Sequence of chain 4.A:
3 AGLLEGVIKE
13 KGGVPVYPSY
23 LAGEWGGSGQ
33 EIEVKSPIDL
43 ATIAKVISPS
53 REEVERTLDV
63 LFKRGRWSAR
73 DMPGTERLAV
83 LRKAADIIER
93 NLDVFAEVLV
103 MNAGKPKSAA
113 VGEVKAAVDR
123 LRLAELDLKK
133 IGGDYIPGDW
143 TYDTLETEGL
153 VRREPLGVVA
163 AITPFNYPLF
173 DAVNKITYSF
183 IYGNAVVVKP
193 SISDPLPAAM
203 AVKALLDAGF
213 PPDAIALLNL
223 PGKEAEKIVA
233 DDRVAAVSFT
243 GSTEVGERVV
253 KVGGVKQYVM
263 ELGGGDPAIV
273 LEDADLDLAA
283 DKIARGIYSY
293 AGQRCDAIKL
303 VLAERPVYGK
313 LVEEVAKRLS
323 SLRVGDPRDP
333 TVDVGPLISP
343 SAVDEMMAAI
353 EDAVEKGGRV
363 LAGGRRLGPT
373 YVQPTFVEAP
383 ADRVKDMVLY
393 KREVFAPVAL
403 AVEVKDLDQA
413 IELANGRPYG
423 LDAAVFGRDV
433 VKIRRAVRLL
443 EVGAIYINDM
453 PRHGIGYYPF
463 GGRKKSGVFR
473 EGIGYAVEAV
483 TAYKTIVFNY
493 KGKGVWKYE

Sequence of chain 1.A:
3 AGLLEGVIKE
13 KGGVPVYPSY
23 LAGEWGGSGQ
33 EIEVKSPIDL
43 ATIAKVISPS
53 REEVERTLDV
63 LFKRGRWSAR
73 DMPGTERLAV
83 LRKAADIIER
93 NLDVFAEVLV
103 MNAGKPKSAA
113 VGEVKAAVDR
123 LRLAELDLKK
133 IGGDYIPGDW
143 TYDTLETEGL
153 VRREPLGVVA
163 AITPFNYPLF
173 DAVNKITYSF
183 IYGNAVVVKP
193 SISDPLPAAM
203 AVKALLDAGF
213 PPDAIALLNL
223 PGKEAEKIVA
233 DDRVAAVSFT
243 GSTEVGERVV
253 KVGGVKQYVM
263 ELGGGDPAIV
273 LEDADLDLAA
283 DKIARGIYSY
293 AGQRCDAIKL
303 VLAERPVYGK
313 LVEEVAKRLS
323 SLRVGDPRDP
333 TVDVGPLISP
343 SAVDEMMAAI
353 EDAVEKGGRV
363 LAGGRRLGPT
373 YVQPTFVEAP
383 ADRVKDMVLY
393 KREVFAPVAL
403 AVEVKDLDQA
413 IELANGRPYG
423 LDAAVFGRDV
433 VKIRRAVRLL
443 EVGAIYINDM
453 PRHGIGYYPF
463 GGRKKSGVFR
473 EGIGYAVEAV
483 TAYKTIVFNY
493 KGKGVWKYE

The protein below binds the small molecule below.
Small molecule (SMILES): O=P(O)(O)O[C@H]1O[C@H](CO)[C@@H](O)[C@H](O)[C@H]1O

Binding-site contacts:
Ligand atom O2P contacts residue GLU156 of chain 2.A at 3.4 Å.
Ligand atom O5 contacts residue ARG155 of chain 2.A at 3.4 Å (salt-bridge).
Ligand atom P contacts residue ARG154 of chain 2.A at 3.6 Å.
Ligand atom C2 contacts residue TYR184 of chain 2.A at 3.9 Å (hydrophobic).
Ligand atom O1P contacts residue TRP498 of chain 4.A at 3.1 Å (h-bond).
Ligand atom O3 contacts residue ARG79 of chain 2.A at 2.8 Å (salt-bridge).
Ligand atom O3P contacts residue ARG72 of chain 2.A at 3.2 Å (salt-bridge).
Ligand atom C6 contacts residue PRO139 of chain 4.A at 3.9 Å (hydrophobic).
Ligand atom O2 contacts residue ARG79 of chain 2.A at 2.8 Å (salt-bridge).
Ligand atom O1P contacts residue ARG440 of chain 1.A at 4.1 Å.
Ligand atom O1P contacts residue ARG154 of chain 2.A at 2.8 Å (salt-bridge).
Ligand atom C2 contacts residue ARG79 of chain 2.A at 3.8 Å.
Ligand atom C4 contacts residue ILE133 of chain 2.A at 3.8 Å (hydrophobic).
Ligand atom O2P contacts residue ARG154 of chain 2.A at 3.6 Å.
Ligand atom P contacts residue ARG72 of chain 2.A at 3.7 Å.
Ligand atom C4 contacts residue TRP142 of chain 4.A at 4.0 Å (hydrophobic).
Ligand atom O3 contacts residue ASP141 of chain 4.A at 2.5 Å (salt-bridge).
Ligand atom C1 contacts residue PRO157 of chain 2.A at 3.7 Å (hydrophobic).
Ligand atom C5 contacts residue PRO139 of chain 4.A at 4.0 Å (hydrophobic).
Ligand atom O4 contacts residue ILE133 of chain 2.A at 3.8 Å.
Ligand atom C5 contacts residue ARG154 of chain 2.A at 4.0 Å.
Ligand atom O6 contacts residue ARG155 of chain 2.A at 2.8 Å (salt-bridge).
Ligand atom C6 contacts residue ARG155 of chain 2.A at 3.5 Å.
Ligand atom O4 contacts residue TRP142 of chain 4.A at 2.8 Å (h-bond).
Ligand atom O6 contacts residue ARG154 of chain 2.A at 3.2 Å.
Ligand atom P contacts residue ARG440 of chain 1.A at 3.8 Å.
Ligand atom P contacts residue TRP498 of chain 4.A at 3.9 Å.
Ligand atom O2P contacts residue ARG72 of chain 2.A at 2.4 Å (salt-bridge).
Ligand atom O1 contacts residue ARG72 of chain 2.A at 4.0 Å.
Ligand atom C3 contacts residue ARG79 of chain 2.A at 4.0 Å.
Ligand atom O5 contacts residue ARG154 of chain 2.A at 3.5 Å (salt-bridge).
Ligand atom C6 contacts residue ARG154 of chain 2.A at 4.1 Å.
Ligand atom O3 contacts residue TRP142 of chain 4.A at 3.6 Å.
Ligand atom O4 contacts residue ASP141 of chain 4.A at 2.8 Å (salt-bridge).
Ligand atom O2 contacts residue ARG72 of chain 2.A at 3.8 Å.
Ligand atom C3 contacts residue ASP141 of chain 4.A at 3.2 Å.
Ligand atom C4 contacts residue ASP141 of chain 4.A at 3.7 Å.
Ligand atom O3P contacts residue TRP498 of chain 4.A at 3.3 Å (h-bond).
Ligand atom O4 contacts residue PRO139 of chain 4.A at 3.4 Å.
Ligand atom O3P contacts residue ARG440 of chain 1.A at 2.6 Å (salt-bridge).

Sequence of chain 2.A:
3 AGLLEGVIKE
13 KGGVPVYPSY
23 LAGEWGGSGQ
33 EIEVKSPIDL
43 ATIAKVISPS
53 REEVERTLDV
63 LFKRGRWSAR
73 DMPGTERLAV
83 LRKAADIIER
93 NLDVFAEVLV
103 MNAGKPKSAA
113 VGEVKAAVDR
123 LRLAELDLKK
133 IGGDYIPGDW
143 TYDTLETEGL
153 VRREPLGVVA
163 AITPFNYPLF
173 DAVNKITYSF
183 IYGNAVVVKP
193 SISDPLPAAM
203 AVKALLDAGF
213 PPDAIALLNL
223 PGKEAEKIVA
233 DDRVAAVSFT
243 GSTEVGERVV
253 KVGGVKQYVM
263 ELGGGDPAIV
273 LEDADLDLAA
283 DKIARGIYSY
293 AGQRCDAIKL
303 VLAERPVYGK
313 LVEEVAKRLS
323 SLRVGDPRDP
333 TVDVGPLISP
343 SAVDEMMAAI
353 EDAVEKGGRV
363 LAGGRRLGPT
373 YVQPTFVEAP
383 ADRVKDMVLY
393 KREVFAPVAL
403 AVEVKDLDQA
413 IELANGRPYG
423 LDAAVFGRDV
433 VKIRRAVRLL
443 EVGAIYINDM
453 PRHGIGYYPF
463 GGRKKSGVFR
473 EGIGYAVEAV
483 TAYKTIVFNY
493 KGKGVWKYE